This small molecule binds to this protein.
Small molecule (SMILES): Cc1cn([C@H]2C=C[C@@H](CO[P](=O)(O)O[P](=O)(O)OP(=O)(O)O)O2)c(=O)[nH]c1=O

Sequence of chain 1.A:
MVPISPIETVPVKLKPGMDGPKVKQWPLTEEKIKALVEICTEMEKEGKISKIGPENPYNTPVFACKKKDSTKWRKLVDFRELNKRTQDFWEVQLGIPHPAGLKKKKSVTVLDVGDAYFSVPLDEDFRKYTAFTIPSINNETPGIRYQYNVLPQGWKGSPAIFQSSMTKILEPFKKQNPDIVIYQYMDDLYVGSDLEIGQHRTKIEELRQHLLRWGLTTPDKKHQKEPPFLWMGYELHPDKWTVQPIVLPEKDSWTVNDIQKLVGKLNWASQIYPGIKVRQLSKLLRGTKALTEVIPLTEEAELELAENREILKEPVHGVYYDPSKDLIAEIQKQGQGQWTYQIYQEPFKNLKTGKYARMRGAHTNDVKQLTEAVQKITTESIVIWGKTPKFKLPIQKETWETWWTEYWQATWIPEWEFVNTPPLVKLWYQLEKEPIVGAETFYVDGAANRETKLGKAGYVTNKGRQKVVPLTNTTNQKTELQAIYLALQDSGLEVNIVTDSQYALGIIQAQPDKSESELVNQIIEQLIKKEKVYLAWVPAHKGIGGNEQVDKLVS

Binding-site contacts:
Ligand atom O7' contacts residue MG1 of chain 1.I at 3.7 Å.
Ligand atom C2' contacts residue TYR117 of chain 1.A at 3.5 Å (hydrophobic).
Ligand atom PB contacts residue MG1 of chain 1.I at 3.3 Å.
Ligand atom C6 contacts residue ARG74 of chain 1.A at 3.7 Å.
Ligand atom O7' contacts residue LYS67 of chain 1.A at 3.5 Å (salt-bridge).
Ligand atom C5A contacts residue ARG74 of chain 1.A at 3.5 Å.
Ligand atom O1A contacts residue ASP112 of chain 1.A at 3.5 Å (salt-bridge).
Ligand atom O3C contacts residue GLY114 of chain 1.A at 3.3 Å.
Ligand atom C5 contacts residue ARG74 of chain 1.A at 3.4 Å.
Ligand atom O1A contacts residue MG1 of chain 1.I at 2.5 Å.
Ligand atom PC contacts residue MG1 of chain 1.I at 3.4 Å.
Ligand atom O7' contacts residue ASP115 of chain 1.A at 3.5 Å (salt-bridge).
Ligand atom O1A contacts residue ASP187 of chain 1.A at 2.8 Å (salt-bridge).
Ligand atom O4 contacts residue ARG74 of chain 1.A at 3.7 Å.
Ligand atom O4' contacts residue MET186 of chain 1.A at 3.7 Å.
Ligand atom O2C contacts residue VAL113 of chain 1.A at 3.0 Å (h-bond).
Ligand atom O4' contacts residue TYR117 of chain 1.A at 3.9 Å.
Ligand atom O1C contacts residue LYS67 of chain 1.A at 2.4 Å (salt-bridge).
Ligand atom O2C contacts residue GLY114 of chain 1.A at 3.5 Å.
Ligand atom O1C contacts residue LYS222 of chain 1.A at 2.9 Å (salt-bridge).
Ligand atom C5' contacts residue ASP187 of chain 1.A at 3.3 Å.
Ligand atom O2B contacts residue MG1 of chain 1.I at 2.1 Å.
Ligand atom O2A contacts residue ARG74 of chain 1.A at 3.8 Å.
Ligand atom O6' contacts residue LYS67 of chain 1.A at 3.5 Å (salt-bridge).
Ligand atom O6' contacts residue MG1 of chain 1.I at 3.8 Å.
Ligand atom O1B contacts residue ALA116 of chain 1.A at 3.6 Å.
Ligand atom C4' contacts residue ALA116 of chain 1.A at 3.8 Å (hydrophobic).
Ligand atom O2B contacts residue ALA116 of chain 1.A at 3.7 Å.
Ligand atom O3C contacts residue ASP115 of chain 1.A at 3.6 Å (salt-bridge).
Ligand atom C3' contacts residue ALA116 of chain 1.A at 3.7 Å (hydrophobic).
Ligand atom C4 contacts residue ARG74 of chain 1.A at 3.3 Å.
Ligand atom O2 contacts residue TYR117 of chain 1.A at 3.6 Å.
Ligand atom PC contacts residue LYS67 of chain 1.A at 3.5 Å.
Ligand atom N3 contacts residue ARG74 of chain 1.A at 3.5 Å (salt-bridge).
Ligand atom O2C contacts residue MG1 of chain 1.I at 2.1 Å.
Ligand atom O2B contacts residue VAL113 of chain 1.A at 3.1 Å (h-bond).
Ligand atom PA contacts residue MG1 of chain 1.I at 3.7 Å.
Ligand atom O2C contacts residue ASP112 of chain 1.A at 3.3 Å (salt-bridge).
Ligand atom O2B contacts residue ASP187 of chain 1.A at 3.1 Å (salt-bridge).
Ligand atom C1' contacts residue TYR117 of chain 1.A at 3.5 Å (hydrophobic).